Sequence of chain 1.G:
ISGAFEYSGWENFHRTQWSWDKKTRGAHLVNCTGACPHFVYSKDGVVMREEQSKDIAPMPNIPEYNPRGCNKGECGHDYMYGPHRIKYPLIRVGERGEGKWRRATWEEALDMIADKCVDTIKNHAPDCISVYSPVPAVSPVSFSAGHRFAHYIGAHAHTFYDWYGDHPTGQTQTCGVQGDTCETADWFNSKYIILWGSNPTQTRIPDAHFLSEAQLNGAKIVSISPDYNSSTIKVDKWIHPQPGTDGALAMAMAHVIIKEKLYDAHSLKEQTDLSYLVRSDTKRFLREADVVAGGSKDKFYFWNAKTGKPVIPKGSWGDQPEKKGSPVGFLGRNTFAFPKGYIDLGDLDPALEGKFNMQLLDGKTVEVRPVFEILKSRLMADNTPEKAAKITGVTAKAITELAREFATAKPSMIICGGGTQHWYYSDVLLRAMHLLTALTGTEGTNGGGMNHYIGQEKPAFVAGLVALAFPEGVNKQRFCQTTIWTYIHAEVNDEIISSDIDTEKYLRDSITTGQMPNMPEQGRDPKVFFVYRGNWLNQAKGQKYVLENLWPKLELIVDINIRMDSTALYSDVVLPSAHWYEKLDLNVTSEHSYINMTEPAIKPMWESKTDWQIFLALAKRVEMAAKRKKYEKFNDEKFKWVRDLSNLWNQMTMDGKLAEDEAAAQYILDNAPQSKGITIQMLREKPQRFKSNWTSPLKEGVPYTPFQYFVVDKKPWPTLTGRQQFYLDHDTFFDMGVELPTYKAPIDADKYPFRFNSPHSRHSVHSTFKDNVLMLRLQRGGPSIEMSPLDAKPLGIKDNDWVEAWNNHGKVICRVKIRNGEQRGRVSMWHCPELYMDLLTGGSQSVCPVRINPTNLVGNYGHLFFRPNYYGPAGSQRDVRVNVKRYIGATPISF

Binding-site contacts:
Ligand atom S12 contacts residue HIS770 of chain 1.G at 3.1 Å (h-bond).
Ligand atom C17 contacts residue SER762 of chain 1.G at 3.3 Å.
Ligand atom O11 contacts residue GLN543 of chain 1.G at 2.6 Å (h-bond).
Ligand atom O1B contacts residue TYR168 of chain 1.G at 2.7 Å (h-bond).
Ligand atom O2A contacts residue SER771 of chain 1.G at 2.6 Å (h-bond).
Ligand atom O3' contacts residue ASN565 of chain 1.G at 3.2 Å (h-bond).
Ligand atom S13 contacts residue TYR168 of chain 1.G at 3.1 Å (h-bond).
Ligand atom N17 contacts residue HIS835 of chain 1.G at 3.2 Å.
Ligand atom O5' contacts residue ASN539 of chain 1.G at 3.2 Å (h-bond).
Ligand atom S12 contacts residue ASN35 of chain 1.G at 2.9 Å (h-bond).
Ligand atom O4' contacts residue ARG537 of chain 1.G at 3.3 Å.
Ligand atom N2 contacts residue ASP615 of chain 1.G at 2.9 Å (salt-bridge).
Ligand atom C15 contacts residue HIS835 of chain 1.G at 3.3 Å.
Ligand atom N17 contacts residue GLN881 of chain 1.G at 2.4 Å (h-bond).
Ligand atom N16 contacts residue GLN849 of chain 1.G at 2.6 Å (h-bond).
Ligand atom N16 contacts residue SER762 of chain 1.G at 2.9 Å (h-bond).
Ligand atom O2' contacts residue ARG567 of chain 1.G at 3.0 Å (salt-bridge).
Ligand atom N18 contacts residue GLN849 of chain 1.G at 3.1 Å (h-bond).
Ligand atom C3' contacts residue ARG567 of chain 1.G at 3.2 Å.
Ligand atom O3A contacts residue GLN543 of chain 1.G at 3.2 Å (h-bond).
Ligand atom C15 contacts residue GLN881 of chain 1.G at 2.8 Å.
Ligand atom O3' contacts residue ASP569 of chain 1.G at 2.9 Å (salt-bridge).
Ligand atom N2 contacts residue ILE564 of chain 1.G at 2.6 Å (h-bond).
Ligand atom C17 contacts residue GLN881 of chain 1.G at 3.0 Å.
Ligand atom N17 contacts residue SER762 of chain 1.G at 2.9 Å (h-bond).
Ligand atom N1 contacts residue ASP615 of chain 1.G at 2.8 Å (salt-bridge).
Ligand atom O1A contacts residue THR772 of chain 1.G at 2.7 Å (h-bond).
Ligand atom O3' contacts residue ARG567 of chain 1.G at 3.1 Å (salt-bridge).
Ligand atom O2B contacts residue ASN539 of chain 1.G at 2.7 Å (h-bond).
Ligand atom O2A contacts residue HIS770 of chain 1.G at 3.2 Å.
Ligand atom O1A contacts residue VAL769 of chain 1.G at 3.1 Å (h-bond).
Ligand atom C17 contacts residue GLN849 of chain 1.G at 3.3 Å.
Ligand atom O14 contacts residue SER762 of chain 1.G at 3.0 Å (h-bond).
Ligand atom S13 contacts residue ASP170 of chain 1.G at 3.0 Å (salt-bridge).
Ligand atom O11 contacts residue HIS770 of chain 1.G at 3.1 Å (h-bond).
Ligand atom O14 contacts residue GLN881 of chain 1.G at 3.1 Å (h-bond).
Ligand atom O6 contacts residue LYS587 of chain 1.G at 3.1 Å (salt-bridge).
Ligand atom O2' contacts residue ASN565 of chain 1.G at 2.9 Å (h-bond).
Ligand atom O14 contacts residue HIS764 of chain 1.G at 2.7 Å (h-bond).
Ligand atom N7 contacts residue TRP584 of chain 1.G at 2.9 Å (h-bond).

The protein below binds the small molecule below.
Small molecule (SMILES): Nc1nc2c(c(=O)[nH]1)N[C@@H](/C(S)=C(/S)[C@H](O)CO[P](=O)(O)O[P](=O)(O)OC[C@H]1O[C@@H](n3cnc4c(=O)[nH]c(N)nc43)[C@H](O)[C@@H]1O)C=N2